Sequence of chain 1.A:
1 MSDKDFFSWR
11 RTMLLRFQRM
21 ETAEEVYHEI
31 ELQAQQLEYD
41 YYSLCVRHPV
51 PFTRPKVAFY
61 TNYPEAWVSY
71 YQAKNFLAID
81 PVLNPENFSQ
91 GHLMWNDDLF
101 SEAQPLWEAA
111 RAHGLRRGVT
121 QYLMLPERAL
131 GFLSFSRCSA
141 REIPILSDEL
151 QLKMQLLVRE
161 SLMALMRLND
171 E

Binding-site contacts:
Ligand atom C contacts residue PHE100 of chain 1.A at 3.8 Å (hydrophobic).
Ligand atom OD contacts residue PHE100 of chain 1.A at 3.3 Å.
Ligand atom CA contacts residue LEU106 of chain 1.A at 4.1 Å (hydrophobic).
Ligand atom C7 contacts residue THR61 of chain 1.A at 4.1 Å.
Ligand atom C8 contacts residue TYR71 of chain 1.A at 3.5 Å (hydrophobic).
Ligand atom O contacts residue VAL82 of chain 1.A at 3.4 Å.
Ligand atom C3 contacts residue SER43 of chain 1.A at 3.8 Å.
Ligand atom C4 contacts residue SER43 of chain 1.A at 3.9 Å.
Ligand atom CB contacts residue TRP95 of chain 1.A at 3.8 Å (hydrophobic).
Ligand atom C contacts residue ASP80 of chain 1.A at 4.0 Å.
Ligand atom CA contacts residue TRP67 of chain 1.A at 4.0 Å (hydrophobic).
Ligand atom N contacts residue ASP80 of chain 1.A at 2.9 Å (salt-bridge).
Ligand atom O1 contacts residue TYR63 of chain 1.A at 3.2 Å.
Ligand atom OD contacts residue TRP95 of chain 1.A at 3.3 Å.
Ligand atom C8 contacts residue VAL68 of chain 1.A at 4.1 Å (hydrophobic).
Ligand atom C8 contacts residue PHE59 of chain 1.A at 3.7 Å (hydrophobic).
Ligand atom C1 contacts residue ASP80 of chain 1.A at 3.5 Å.
Ligand atom O1 contacts residue TRP67 of chain 1.A at 3.0 Å (h-bond).
Ligand atom C7 contacts residue TYR71 of chain 1.A at 4.0 Å (hydrophobic).
Ligand atom CG contacts residue LEU115 of chain 1.A at 4.0 Å (hydrophobic).
Ligand atom CB contacts residue LEU115 of chain 1.A at 3.6 Å (hydrophobic).
Ligand atom CG contacts residue ALA110 of chain 1.A at 3.5 Å (hydrophobic).
Ligand atom O contacts residue ASP80 of chain 1.A at 3.3 Å (salt-bridge).
Ligand atom C2 contacts residue ASP80 of chain 1.A at 3.5 Å.
Ligand atom O1 contacts residue TYR71 of chain 1.A at 3.9 Å.
Ligand atom N contacts residue TYR71 of chain 1.A at 3.9 Å.
Ligand atom C5 contacts residue TYR63 of chain 1.A at 4.1 Å (hydrophobic).
Ligand atom C5 contacts residue THR61 of chain 1.A at 4.1 Å.
Ligand atom C1 contacts residue TYR63 of chain 1.A at 4.0 Å (hydrophobic).
Ligand atom C3 contacts residue TYR63 of chain 1.A at 4.1 Å (hydrophobic).
Ligand atom C6 contacts residue PHE59 of chain 1.A at 3.8 Å (hydrophobic).
Ligand atom C contacts residue LEU106 of chain 1.A at 3.8 Å (hydrophobic).
Ligand atom CB contacts residue TRP67 of chain 1.A at 3.8 Å (hydrophobic).
Ligand atom C2 contacts residue TYR71 of chain 1.A at 3.5 Å (hydrophobic).
Ligand atom CA contacts residue ASP80 of chain 1.A at 3.7 Å.
Ligand atom C1 contacts residue TYR71 of chain 1.A at 3.6 Å (hydrophobic).
Ligand atom O contacts residue LEU106 of chain 1.A at 3.7 Å.
Ligand atom CG contacts residue TRP95 of chain 1.A at 3.3 Å (hydrophobic).
Ligand atom O contacts residue PHE100 of chain 1.A at 3.7 Å.
Ligand atom C contacts residue TRP95 of chain 1.A at 3.9 Å (hydrophobic).

A small-molecule ligand and the protein it binds are described below.
Small molecule (SMILES): CCCCCCCC(=O)N[C@H]1CCOC1=O